Sequence of chain 5.A:
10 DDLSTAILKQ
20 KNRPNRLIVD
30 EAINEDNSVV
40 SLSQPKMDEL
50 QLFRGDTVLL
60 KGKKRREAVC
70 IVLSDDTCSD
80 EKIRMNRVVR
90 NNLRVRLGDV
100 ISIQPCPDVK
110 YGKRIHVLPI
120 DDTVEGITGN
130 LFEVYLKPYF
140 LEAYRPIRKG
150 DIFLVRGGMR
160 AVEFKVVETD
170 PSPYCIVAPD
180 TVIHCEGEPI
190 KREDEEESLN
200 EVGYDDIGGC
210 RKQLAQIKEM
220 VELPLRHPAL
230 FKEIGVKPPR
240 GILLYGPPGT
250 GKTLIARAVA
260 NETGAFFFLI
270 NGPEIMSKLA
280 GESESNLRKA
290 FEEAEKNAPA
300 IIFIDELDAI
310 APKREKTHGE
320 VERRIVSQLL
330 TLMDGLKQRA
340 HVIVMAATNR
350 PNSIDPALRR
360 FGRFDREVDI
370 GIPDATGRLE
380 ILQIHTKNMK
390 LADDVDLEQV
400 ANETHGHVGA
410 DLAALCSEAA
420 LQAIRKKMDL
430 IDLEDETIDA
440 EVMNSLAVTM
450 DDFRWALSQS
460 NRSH

A small-molecule ligand and the protein it binds are described below.
Small molecule (SMILES): Nc1ncnc2c1ncn2[C@@H]1O[C@H](CO[P](=O)(O)O[P](=O)(O)NP(=O)(O)O)[C@@H](O)[C@H]1O

Sequence of chain 1.A:
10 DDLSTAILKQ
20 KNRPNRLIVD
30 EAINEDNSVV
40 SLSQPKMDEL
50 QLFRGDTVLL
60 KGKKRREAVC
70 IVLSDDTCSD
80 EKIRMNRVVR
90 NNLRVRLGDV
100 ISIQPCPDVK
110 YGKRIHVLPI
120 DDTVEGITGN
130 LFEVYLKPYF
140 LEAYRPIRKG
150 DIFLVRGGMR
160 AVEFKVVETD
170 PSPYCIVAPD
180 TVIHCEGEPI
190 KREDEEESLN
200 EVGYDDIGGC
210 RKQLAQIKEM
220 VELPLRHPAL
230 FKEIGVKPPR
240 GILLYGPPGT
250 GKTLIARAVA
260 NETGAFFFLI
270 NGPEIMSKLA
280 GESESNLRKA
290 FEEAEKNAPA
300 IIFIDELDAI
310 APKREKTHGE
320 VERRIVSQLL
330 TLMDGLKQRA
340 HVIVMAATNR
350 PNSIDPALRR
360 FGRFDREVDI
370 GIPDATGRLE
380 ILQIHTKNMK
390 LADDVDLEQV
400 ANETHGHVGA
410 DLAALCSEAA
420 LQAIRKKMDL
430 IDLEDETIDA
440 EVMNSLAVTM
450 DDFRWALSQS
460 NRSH

Binding-site contacts:
Ligand atom O1B contacts residue THR249 of chain 1.A at 3.4 Å (h-bond).
Ligand atom C1' contacts residue GLY408 of chain 1.A at 3.5 Å.
Ligand atom N7 contacts residue GLY408 of chain 1.A at 3.6 Å.
Ligand atom O4' contacts residue ALA409 of chain 1.A at 3.2 Å.
Ligand atom C8 contacts residue GLY248 of chain 1.A at 3.3 Å.
Ligand atom N1 contacts residue ILE380 of chain 1.A at 3.6 Å.
Ligand atom O2' contacts residue HIS384 of chain 1.A at 3.2 Å (h-bond).
Ligand atom O1G contacts residue LYS251 of chain 1.A at 2.8 Å (salt-bridge).
Ligand atom N7 contacts residue GLY250 of chain 1.A at 3.3 Å (h-bond).
Ligand atom O1G contacts residue ASN348 of chain 1.A at 3.1 Å (h-bond).
Ligand atom O2G contacts residue ASN348 of chain 1.A at 3.5 Å (h-bond).
Ligand atom N3B contacts residue MG1 of chain 1.D at 3.2 Å.
Ligand atom O3A contacts residue GLY248 of chain 1.A at 3.5 Å.
Ligand atom C8 contacts residue ALA409 of chain 1.A at 3.6 Å (hydrophobic).
Ligand atom O1B contacts residue LYS251 of chain 1.A at 3.0 Å (salt-bridge).
Ligand atom C5' contacts residue PHE360 of chain 5.A at 3.5 Å (hydrophobic).
Ligand atom O1B contacts residue GLY248 of chain 1.A at 3.5 Å (h-bond).
Ligand atom N6 contacts residue THR249 of chain 1.A at 3.4 Å (h-bond).
Ligand atom PG contacts residue MG1 of chain 1.D at 3.2 Å.
Ligand atom C2 contacts residue ASP205 of chain 1.A at 3.6 Å.
Ligand atom O2G contacts residue ARG359 of chain 5.A at 3.0 Å.
Ligand atom O3A contacts residue GLY250 of chain 1.A at 3.2 Å (h-bond).
Ligand atom C6 contacts residue GLY207 of chain 1.A at 3.6 Å.
Ligand atom PB contacts residue LYS251 of chain 1.A at 3.6 Å.
Ligand atom N7 contacts residue THR249 of chain 1.A at 3.2 Å.
Ligand atom O2B contacts residue MG1 of chain 1.D at 2.0 Å.
Ligand atom O3G contacts residue MG1 of chain 1.D at 2.0 Å.
Ligand atom N6 contacts residue GLY207 of chain 1.A at 2.9 Å (h-bond).
Ligand atom O1B contacts residue GLY250 of chain 1.A at 3.2 Å (h-bond).
Ligand atom O4' contacts residue GLY408 of chain 1.A at 3.6 Å.
Ligand atom N3B contacts residue GLY248 of chain 1.A at 3.2 Å (h-bond).
Ligand atom O1A contacts residue LEU253 of chain 1.A at 3.0 Å (h-bond).
Ligand atom O1A contacts residue GLY250 of chain 1.A at 3.4 Å.
Ligand atom O2B contacts residue THR252 of chain 1.A at 2.8 Å (h-bond).
Ligand atom N1 contacts residue GLY207 of chain 1.A at 2.9 Å (h-bond).
Ligand atom N7 contacts residue GLY248 of chain 1.A at 3.6 Å (h-bond).
Ligand atom N9 contacts residue GLY408 of chain 1.A at 3.5 Å.
Ligand atom O3' contacts residue LEU253 of chain 1.A at 3.6 Å.
Ligand atom PB contacts residue MG1 of chain 1.D at 3.1 Å.
Ligand atom C8 contacts residue GLY408 of chain 1.A at 3.4 Å.